The small molecule below binds the protein below.
Small molecule (SMILES): O=C(NCc1ccc(Cl)cc1)[C@@H]1C[C@@H](O)CN1C(=O)c1ccccc1Cl

Sequence of chain 1.L:
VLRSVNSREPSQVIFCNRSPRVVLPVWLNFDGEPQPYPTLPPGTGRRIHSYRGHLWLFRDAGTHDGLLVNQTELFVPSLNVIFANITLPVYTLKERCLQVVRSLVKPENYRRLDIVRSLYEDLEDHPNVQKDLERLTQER

Binding-site contacts:
Ligand atom CL1 contacts residue PRO48 of chain 1.L at 3.7 Å.
Ligand atom C13 contacts residue ILE58 of chain 1.L at 3.1 Å (hydrophobic).
Ligand atom C13 contacts residue TYR47 of chain 1.L at 3.4 Å (hydrophobic).
Ligand atom C11 contacts residue TYR47 of chain 1.L at 3.5 Å (hydrophobic).
Ligand atom C10 contacts residue PRO48 of chain 1.L at 3.8 Å (hydrophobic).
Ligand atom C03 contacts residue TYR47 of chain 1.L at 3.5 Å (hydrophobic).
Ligand atom C03 contacts residue TRP66 of chain 1.L at 3.4 Å (hydrophobic).
Ligand atom O25 contacts residue TYR61 of chain 1.L at 3.7 Å.
Ligand atom C04 contacts residue TYR47 of chain 1.L at 3.5 Å (hydrophobic).
Ligand atom C02 contacts residue SER60 of chain 1.L at 3.7 Å.
Ligand atom C10 contacts residue TYR47 of chain 1.L at 3.8 Å (hydrophobic).
Ligand atom O01 contacts residue TYR61 of chain 1.L at 3.5 Å.
Ligand atom C11 contacts residue ILE58 of chain 1.L at 3.4 Å (hydrophobic).
Ligand atom C21 contacts residue TRP37 of chain 1.L at 3.6 Å (hydrophobic).
Ligand atom C19 contacts residue TRP37 of chain 1.L at 3.8 Å (hydrophobic).
Ligand atom C26 contacts residue TRP37 of chain 1.L at 3.6 Å (hydrophobic).
Ligand atom CL1 contacts residue ILE58 of chain 1.L at 3.8 Å.
Ligand atom C26 contacts residue TYR47 of chain 1.L at 3.4 Å (hydrophobic).
Ligand atom O01 contacts residue HIS64 of chain 1.L at 2.7 Å (h-bond).
Ligand atom N16 contacts residue TYR47 of chain 1.L at 3.5 Å (h-bond).
Ligand atom O15 contacts residue TYR47 of chain 1.L at 2.8 Å (h-bond).
Ligand atom CL2 contacts residue TYR47 of chain 1.L at 3.4 Å.
Ligand atom C24 contacts residue TYR61 of chain 1.L at 3.8 Å (hydrophobic).
Ligand atom N06 contacts residue HIS59 of chain 1.L at 2.8 Å (h-bond).
Ligand atom C14 contacts residue TYR47 of chain 1.L at 3.5 Å (hydrophobic).
Ligand atom C02 contacts residue HIS64 of chain 1.L at 3.5 Å.
Ligand atom C05 contacts residue TYR47 of chain 1.L at 3.3 Å (hydrophobic).
Ligand atom C03 contacts residue HIS59 of chain 1.L at 3.4 Å.
Ligand atom C26 contacts residue HIS64 of chain 1.L at 3.8 Å.
Ligand atom C05 contacts residue HIS59 of chain 1.L at 3.5 Å.
Ligand atom CL1 contacts residue ARG56 of chain 1.L at 3.8 Å.
Ligand atom C14 contacts residue ILE58 of chain 1.L at 3.7 Å (hydrophobic).
Ligand atom C02 contacts residue TRP66 of chain 1.L at 3.7 Å (hydrophobic).
Ligand atom C23 contacts residue PHE40 of chain 1.L at 3.6 Å (hydrophobic).
Ligand atom CL2 contacts residue GLN45 of chain 1.L at 3.8 Å.
Ligand atom C22 contacts residue PHE40 of chain 1.L at 3.5 Å (hydrophobic).
Ligand atom C08 contacts residue TYR47 of chain 1.L at 3.7 Å (hydrophobic).
Ligand atom O01 contacts residue SER60 of chain 1.L at 2.9 Å (h-bond).
Ligand atom C17 contacts residue TYR61 of chain 1.L at 3.7 Å (hydrophobic).
Ligand atom C04 contacts residue HIS59 of chain 1.L at 3.2 Å.